Sequence of chain 10.A:
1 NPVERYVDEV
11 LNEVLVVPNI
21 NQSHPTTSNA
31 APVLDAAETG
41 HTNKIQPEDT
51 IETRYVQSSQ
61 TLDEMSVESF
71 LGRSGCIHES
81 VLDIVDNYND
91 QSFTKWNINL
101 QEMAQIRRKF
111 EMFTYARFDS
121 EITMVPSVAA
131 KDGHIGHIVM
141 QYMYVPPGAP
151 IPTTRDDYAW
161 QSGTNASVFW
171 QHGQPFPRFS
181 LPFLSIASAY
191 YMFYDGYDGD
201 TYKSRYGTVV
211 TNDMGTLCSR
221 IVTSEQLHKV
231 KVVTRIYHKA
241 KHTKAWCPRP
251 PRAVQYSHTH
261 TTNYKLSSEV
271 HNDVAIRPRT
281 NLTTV

Sequence of chain 10.C:
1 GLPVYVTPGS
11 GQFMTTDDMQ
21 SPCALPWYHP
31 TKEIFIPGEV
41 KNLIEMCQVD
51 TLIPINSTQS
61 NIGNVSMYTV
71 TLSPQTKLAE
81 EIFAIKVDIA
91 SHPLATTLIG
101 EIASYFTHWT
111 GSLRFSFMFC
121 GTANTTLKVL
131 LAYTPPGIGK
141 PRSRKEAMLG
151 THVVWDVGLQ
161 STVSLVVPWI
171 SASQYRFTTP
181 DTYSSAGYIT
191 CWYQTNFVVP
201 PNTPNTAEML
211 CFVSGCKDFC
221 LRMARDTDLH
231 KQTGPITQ

Binding-site contacts:
Ligand atom O5A contacts residue ALA166 of chain 10.A at 3.9 Å.
Ligand atom C1B contacts residue LEU181 of chain 10.A at 3.8 Å (hydrophobic).
Ligand atom N3A contacts residue PHE179 of chain 10.A at 3.0 Å.
Ligand atom O5A contacts residue TYR144 of chain 10.A at 3.1 Å.
Ligand atom C2A contacts residue TYR144 of chain 10.A at 3.7 Å (hydrophobic).
Ligand atom C2B contacts residue ILE122 of chain 10.A at 3.9 Å (hydrophobic).
Ligand atom CM2 contacts residue ILE122 of chain 10.A at 3.7 Å (hydrophobic).
Ligand atom N2 contacts residue LEU100 of chain 10.A at 3.8 Å.
Ligand atom C2B contacts residue ILE98 of chain 10.A at 3.9 Å (hydrophobic).
Ligand atom C2C contacts residue ILE98 of chain 10.A at 4.0 Å (hydrophobic).
Ligand atom CM6 contacts residue TYR144 of chain 10.A at 3.7 Å (hydrophobic).
Ligand atom CM6 contacts residue LEU181 of chain 10.A at 3.7 Å (hydrophobic).
Ligand atom C1A contacts residue TYR144 of chain 10.A at 3.1 Å (hydrophobic).
Ligand atom C1B contacts residue ILE98 of chain 10.A at 3.6 Å (hydrophobic).
Ligand atom CM2 contacts residue ILE236 of chain 10.A at 4.0 Å (hydrophobic).
Ligand atom C6B contacts residue ILE98 of chain 10.A at 3.6 Å (hydrophobic).
Ligand atom CM4 contacts residue VAL168 of chain 10.A at 3.5 Å (hydrophobic).
Ligand atom N3A contacts residue LEU217 of chain 10.A at 3.4 Å.
Ligand atom C3 contacts residue LEU100 of chain 10.A at 3.9 Å (hydrophobic).
Ligand atom CM4 contacts residue TYR142 of chain 10.A at 3.1 Å (hydrophobic).
Ligand atom O1 contacts residue MET214 of chain 10.A at 3.2 Å.
Ligand atom C5 contacts residue MET214 of chain 10.A at 3.6 Å (hydrophobic).
Ligand atom O1 contacts residue LEU100 of chain 10.A at 4.0 Å.
Ligand atom CM6 contacts residue LEU184 of chain 10.A at 3.4 Å (hydrophobic).
Ligand atom C5B contacts residue TYR144 of chain 10.A at 3.6 Å (hydrophobic).
Ligand atom C4 contacts residue TYR190 of chain 10.A at 3.8 Å (hydrophobic).
Ligand atom CM4 contacts residue PHE179 of chain 10.A at 3.9 Å (hydrophobic).
Ligand atom CM3 contacts residue TYR190 of chain 10.A at 3.9 Å (hydrophobic).
Ligand atom O1B contacts residue ILE98 of chain 10.A at 2.9 Å.
Ligand atom C4B contacts residue PHE179 of chain 10.A at 3.9 Å (hydrophobic).
Ligand atom C4A contacts residue TYR144 of chain 10.A at 3.8 Å (hydrophobic).
Ligand atom N2 contacts residue MET214 of chain 10.A at 3.8 Å.
Ligand atom C4B contacts residue LEU181 of chain 10.A at 3.8 Å (hydrophobic).
Ligand atom C1A contacts residue PHE179 of chain 10.A at 3.5 Å (hydrophobic).
Ligand atom C4A contacts residue PHE179 of chain 10.A at 3.3 Å (hydrophobic).
Ligand atom C5B contacts residue LEU181 of chain 10.A at 3.3 Å (hydrophobic).
Ligand atom C1C contacts residue MET214 of chain 10.A at 3.7 Å (hydrophobic).
Ligand atom O5A contacts residue PHE179 of chain 10.A at 3.7 Å.
Ligand atom C2A contacts residue PHE179 of chain 10.A at 3.3 Å (hydrophobic).
Ligand atom C6B contacts residue LEU181 of chain 10.A at 3.3 Å (hydrophobic).

A small-molecule ligand and the protein it binds are described below.
Small molecule (SMILES): Cc1cc(CCCOc2c(C)cc(-c3coc(C)n3)cc2C)on1